A protein and the small-molecule ligand that binds it are described below.
Small molecule (SMILES): OC[C@H]1O[C@@H](c2csc(-c3ccc4ccccc4c3)n2)[C@H](O)[C@@H](O)[C@@H]1O

Binding-site contacts:
Ligand atom C7 contacts residue ASN285 of chain 2.A at 3.6 Å.
Ligand atom C14 contacts residue ARG293 of chain 2.A at 3.5 Å.
Ligand atom C2 contacts residue HIS378 of chain 2.A at 3.0 Å.
Ligand atom O4' contacts residue SER675 of chain 2.A at 3.6 Å.
Ligand atom C13 contacts residue HIS342 of chain 2.A at 3.7 Å.
Ligand atom O2' contacts residue ASN285 of chain 2.A at 3.1 Å (h-bond).
Ligand atom O3' contacts residue GLY676 of chain 2.A at 3.0 Å (h-bond).
Ligand atom C6' contacts residue HIS378 of chain 2.A at 3.3 Å.
Ligand atom O4' contacts residue GLY676 of chain 2.A at 2.8 Å (h-bond).
Ligand atom O3' contacts residue ALA674 of chain 2.A at 3.2 Å (h-bond).
Ligand atom C8 contacts residue HIS342 of chain 2.A at 3.5 Å.
Ligand atom O3' contacts residue GLU673 of chain 2.A at 2.8 Å (salt-bridge).
Ligand atom O6' contacts residue ASN485 of chain 2.A at 2.7 Å (h-bond).
Ligand atom C3' contacts residue GLU673 of chain 2.A at 3.4 Å.
Ligand atom O4' contacts residue ASN485 of chain 2.A at 3.5 Å (h-bond).
Ligand atom S3 contacts residue ASN285 of chain 2.A at 3.6 Å (h-bond).
Ligand atom O5' contacts residue LEU137 of chain 2.A at 3.8 Å.
Ligand atom C6 contacts residue ASN285 of chain 2.A at 3.5 Å.
Ligand atom C10 contacts residue GLU89 of chain 2.A at 3.4 Å.
Ligand atom C13 contacts residue PHE286 of chain 2.A at 3.4 Å (hydrophobic).
Ligand atom O5' contacts residue HIS378 of chain 2.A at 3.6 Å.
Ligand atom C9 contacts residue ASN283 of chain 2.A at 3.4 Å.
Ligand atom C15 contacts residue ASN283 of chain 2.A at 3.2 Å.
Ligand atom C2 contacts residue ASN285 of chain 2.A at 3.4 Å.
Ligand atom O3' contacts residue SER675 of chain 2.A at 3.0 Å (h-bond).
Ligand atom C1 contacts residue ASN285 of chain 2.A at 3.2 Å.
Ligand atom C5' contacts residue LEU137 of chain 2.A at 3.7 Å (hydrophobic).
Ligand atom C4 contacts residue ASN285 of chain 2.A at 3.4 Å.
Ligand atom N5 contacts residue LEU137 of chain 2.A at 3.7 Å.
Ligand atom S3 contacts residue THR379 of chain 2.A at 3.6 Å.
Ligand atom N5 contacts residue ASN285 of chain 2.A at 3.2 Å (h-bond).
Ligand atom C9 contacts residue HIS342 of chain 2.A at 3.5 Å.
Ligand atom C2 contacts residue THR379 of chain 2.A at 3.7 Å.
Ligand atom C6' contacts residue ASN485 of chain 2.A at 3.3 Å.
Ligand atom O2' contacts residue TYR574 of chain 2.A at 3.0 Å (h-bond).
Ligand atom C2' contacts residue HIS378 of chain 2.A at 3.5 Å.
Ligand atom C10 contacts residue ASN283 of chain 2.A at 3.5 Å.
Ligand atom O2' contacts residue GLU673 of chain 2.A at 3.1 Å (salt-bridge).
Ligand atom C12 contacts residue HIS342 of chain 2.A at 3.3 Å.
Ligand atom O6' contacts residue HIS378 of chain 2.A at 2.6 Å (h-bond).

Sequence of chain 2.A:
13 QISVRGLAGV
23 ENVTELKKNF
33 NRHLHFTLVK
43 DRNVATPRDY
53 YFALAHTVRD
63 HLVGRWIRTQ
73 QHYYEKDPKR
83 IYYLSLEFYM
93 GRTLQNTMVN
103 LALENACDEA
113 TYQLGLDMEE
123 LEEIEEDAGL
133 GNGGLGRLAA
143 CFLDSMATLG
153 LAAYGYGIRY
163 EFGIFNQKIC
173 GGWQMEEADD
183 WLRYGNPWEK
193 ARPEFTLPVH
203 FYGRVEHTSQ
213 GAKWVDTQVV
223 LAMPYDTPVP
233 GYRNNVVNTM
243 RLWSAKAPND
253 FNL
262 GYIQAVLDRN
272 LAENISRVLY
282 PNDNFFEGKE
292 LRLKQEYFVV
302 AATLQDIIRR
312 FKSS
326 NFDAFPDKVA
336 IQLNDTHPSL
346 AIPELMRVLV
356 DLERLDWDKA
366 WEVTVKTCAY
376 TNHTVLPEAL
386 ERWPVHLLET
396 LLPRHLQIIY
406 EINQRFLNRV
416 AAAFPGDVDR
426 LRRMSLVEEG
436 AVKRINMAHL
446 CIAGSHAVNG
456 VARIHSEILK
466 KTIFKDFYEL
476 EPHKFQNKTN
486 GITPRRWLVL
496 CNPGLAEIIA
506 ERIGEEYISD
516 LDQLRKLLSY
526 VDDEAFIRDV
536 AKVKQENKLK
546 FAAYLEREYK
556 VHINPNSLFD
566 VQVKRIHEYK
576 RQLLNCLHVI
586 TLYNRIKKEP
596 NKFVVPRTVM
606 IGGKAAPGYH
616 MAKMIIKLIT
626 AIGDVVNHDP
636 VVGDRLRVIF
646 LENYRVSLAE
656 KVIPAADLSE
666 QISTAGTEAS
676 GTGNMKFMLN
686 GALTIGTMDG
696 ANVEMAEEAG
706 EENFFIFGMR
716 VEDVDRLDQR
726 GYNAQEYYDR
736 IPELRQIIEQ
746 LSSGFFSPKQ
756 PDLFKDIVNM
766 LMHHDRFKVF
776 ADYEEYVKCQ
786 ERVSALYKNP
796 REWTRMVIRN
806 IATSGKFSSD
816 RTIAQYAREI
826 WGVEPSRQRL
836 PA